Sequence of chain 1.D:
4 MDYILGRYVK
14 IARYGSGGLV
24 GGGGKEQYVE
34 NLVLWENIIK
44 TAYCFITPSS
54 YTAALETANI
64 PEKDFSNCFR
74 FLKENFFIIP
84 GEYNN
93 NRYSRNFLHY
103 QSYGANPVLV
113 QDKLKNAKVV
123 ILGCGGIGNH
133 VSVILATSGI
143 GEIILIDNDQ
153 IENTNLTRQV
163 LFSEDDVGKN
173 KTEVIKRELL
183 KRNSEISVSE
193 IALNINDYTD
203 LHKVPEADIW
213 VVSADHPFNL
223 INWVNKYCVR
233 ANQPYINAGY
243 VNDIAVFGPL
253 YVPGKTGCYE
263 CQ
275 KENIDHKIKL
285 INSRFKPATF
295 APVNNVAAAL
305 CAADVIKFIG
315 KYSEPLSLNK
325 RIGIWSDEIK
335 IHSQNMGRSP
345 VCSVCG

Sequence of chain 1.C:
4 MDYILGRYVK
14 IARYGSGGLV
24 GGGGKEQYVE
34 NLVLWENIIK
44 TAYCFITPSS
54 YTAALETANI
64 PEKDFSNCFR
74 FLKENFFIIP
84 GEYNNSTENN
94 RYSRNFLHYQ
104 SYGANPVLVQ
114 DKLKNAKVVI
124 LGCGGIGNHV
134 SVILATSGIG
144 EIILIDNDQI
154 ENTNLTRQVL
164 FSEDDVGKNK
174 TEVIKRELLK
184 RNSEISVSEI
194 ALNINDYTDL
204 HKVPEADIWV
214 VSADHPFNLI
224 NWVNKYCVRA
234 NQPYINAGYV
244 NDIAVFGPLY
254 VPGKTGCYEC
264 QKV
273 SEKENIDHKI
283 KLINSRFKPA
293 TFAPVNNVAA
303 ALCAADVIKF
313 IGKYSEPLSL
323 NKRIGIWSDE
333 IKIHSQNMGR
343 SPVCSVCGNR

Binding-site contacts:
Ligand atom N contacts residue GLU29 of chain 1.D at 4.0 Å.
Ligand atom O contacts residue VAL243 of chain 1.C at 4.0 Å.
Ligand atom CG contacts residue ARG325 of chain 1.C at 4.2 Å.
Ligand atom CE contacts residue GLN338 of chain 1.C at 3.7 Å.
Ligand atom N contacts residue ILE246 of chain 1.C at 4.0 Å.
Ligand atom CG contacts residue GLY327 of chain 1.C at 3.8 Å.
Ligand atom C contacts residue ARG325 of chain 1.C at 3.1 Å.
Ligand atom CB contacts residue ARG325 of chain 1.C at 4.2 Å.
Ligand atom CB contacts residue TRP329 of chain 1.C at 4.3 Å (hydrophobic).
Ligand atom CB contacts residue GLN338 of chain 1.C at 3.8 Å.
Ligand atom CA contacts residue ARG325 of chain 1.C at 4.2 Å.
Ligand atom SD contacts residue ARG325 of chain 1.C at 4.1 Å.
Ligand atom CG contacts residue GLN338 of chain 1.C at 4.3 Å.
Ligand atom CE contacts residue TRP329 of chain 1.C at 4.1 Å (hydrophobic).
Ligand atom C contacts residue GLN338 of chain 1.C at 4.2 Å.
Ligand atom CG contacts residue TRP329 of chain 1.C at 4.1 Å (hydrophobic).
Ligand atom CA contacts residue VAL243 of chain 1.C at 4.5 Å (hydrophobic).
Ligand atom SD contacts residue HIS336 of chain 1.C at 3.6 Å (h-bond).
Ligand atom SD contacts residue GLN338 of chain 1.C at 3.6 Å.
Ligand atom C contacts residue VAL243 of chain 1.C at 4.1 Å (hydrophobic).
Ligand atom CA contacts residue ILE246 of chain 1.C at 4.4 Å (hydrophobic).
Ligand atom SD contacts residue GLY327 of chain 1.C at 3.8 Å.
Ligand atom CE contacts residue HIS336 of chain 1.C at 3.5 Å.
Ligand atom O contacts residue ARG325 of chain 1.C at 3.5 Å (salt-bridge).

A protein and the small-molecule ligand that binds it are described below.
Small molecule (SMILES): CSCC[C@H](N)C(=O)O